Sequence of chain 1.A:
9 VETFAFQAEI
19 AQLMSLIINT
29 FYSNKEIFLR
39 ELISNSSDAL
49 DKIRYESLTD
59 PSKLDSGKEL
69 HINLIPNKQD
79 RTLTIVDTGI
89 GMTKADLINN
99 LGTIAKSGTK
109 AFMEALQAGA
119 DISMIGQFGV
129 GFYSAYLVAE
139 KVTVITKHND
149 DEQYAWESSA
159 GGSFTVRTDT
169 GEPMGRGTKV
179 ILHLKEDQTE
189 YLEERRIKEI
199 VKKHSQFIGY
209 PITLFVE

Binding-site contacts:
Ligand atom C12 contacts residue ASN43 of chain 1.A at 3.8 Å.
Ligand atom C15 contacts residue ILE88 of chain 1.A at 3.8 Å (hydrophobic).
Ligand atom C18 contacts residue ALA47 of chain 1.A at 4.0 Å (hydrophobic).
Ligand atom C16 contacts residue ILE88 of chain 1.A at 3.8 Å (hydrophobic).
Ligand atom C14 contacts residue ASN43 of chain 1.A at 3.9 Å.
Ligand atom C15 contacts residue MET90 of chain 1.A at 3.8 Å (hydrophobic).
Ligand atom O10 contacts residue ALA47 of chain 1.A at 3.2 Å.
Ligand atom C12 contacts residue PHE130 of chain 1.A at 3.7 Å (hydrophobic).
Ligand atom O09 contacts residue MET90 of chain 1.A at 3.7 Å.
Ligand atom C23 contacts residue ASN43 of chain 1.A at 4.0 Å.
Ligand atom C22 contacts residue ASP46 of chain 1.A at 3.1 Å.
Ligand atom C04 contacts residue MET90 of chain 1.A at 3.7 Å (hydrophobic).
Ligand atom C14 contacts residue LEU99 of chain 1.A at 3.6 Å (hydrophobic).
Ligand atom C23 contacts residue ASP46 of chain 1.A at 3.2 Å.
Ligand atom O11 contacts residue VAL178 of chain 1.A at 3.6 Å.
Ligand atom O09 contacts residue THR176 of chain 1.A at 2.8 Å (h-bond).
Ligand atom N08 contacts residue ALA47 of chain 1.A at 3.9 Å.
Ligand atom O10 contacts residue SER44 of chain 1.A at 3.9 Å.
Ligand atom C15 contacts residue GLY89 of chain 1.A at 3.4 Å.
Ligand atom C01 contacts residue SER44 of chain 1.A at 3.9 Å.
Ligand atom C01 contacts residue ASN43 of chain 1.A at 3.8 Å.
Ligand atom C22 contacts residue ALA47 of chain 1.A at 3.8 Å (hydrophobic).
Ligand atom O10 contacts residue THR176 of chain 1.A at 3.5 Å.
Ligand atom C13 contacts residue PHE130 of chain 1.A at 3.4 Å (hydrophobic).
Ligand atom C07 contacts residue ALA47 of chain 1.A at 3.9 Å (hydrophobic).
Ligand atom C14 contacts residue PHE130 of chain 1.A at 4.0 Å (hydrophobic).
Ligand atom O10 contacts residue ASP85 of chain 1.A at 2.6 Å (salt-bridge).
Ligand atom C07 contacts residue MET90 of chain 1.A at 4.0 Å (hydrophobic).
Ligand atom C06 contacts residue ASP85 of chain 1.A at 3.4 Å.
Ligand atom C03 contacts residue ASN43 of chain 1.A at 3.9 Å.
Ligand atom O11 contacts residue ASN43 of chain 1.A at 3.5 Å.
Ligand atom C21 contacts residue ASP46 of chain 1.A at 3.8 Å.
Ligand atom C05 contacts residue THR176 of chain 1.A at 3.9 Å.
Ligand atom C01 contacts residue THR176 of chain 1.A at 3.8 Å.
Ligand atom C23 contacts residue ALA47 of chain 1.A at 3.6 Å (hydrophobic).
Ligand atom C01 contacts residue ASP85 of chain 1.A at 3.4 Å.
Ligand atom C02 contacts residue ASN43 of chain 1.A at 3.5 Å.
Ligand atom C06 contacts residue THR176 of chain 1.A at 3.7 Å.
Ligand atom O09 contacts residue GLY89 of chain 1.A at 3.7 Å.
Ligand atom C07 contacts residue THR176 of chain 1.A at 3.7 Å.

A protein and the small-molecule ligand that binds it are described below.
Small molecule (SMILES): CC(C)c1cc(C(=O)N2CCc3ccccc3C2)c(O)cc1O